Sequence of chain 1.E:
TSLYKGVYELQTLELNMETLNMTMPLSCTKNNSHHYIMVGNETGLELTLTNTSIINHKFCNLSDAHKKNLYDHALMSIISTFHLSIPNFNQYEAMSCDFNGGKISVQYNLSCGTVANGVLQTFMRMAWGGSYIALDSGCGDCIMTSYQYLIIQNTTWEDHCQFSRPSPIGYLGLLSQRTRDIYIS

Binding-site contacts:
Ligand atom O6 contacts residue GLN218 of chain 1.E at 4.2 Å.
Ligand atom C3 contacts residue SER216 of chain 1.E at 3.8 Å.
Ligand atom C8 contacts residue TYR217 of chain 1.E at 3.6 Å (hydrophobic).
Ligand atom C6 contacts residue GLN218 of chain 1.E at 4.0 Å.
Ligand atom C7 contacts residue ASN109 of chain 1.E at 3.3 Å.
Ligand atom C5 contacts residue SER216 of chain 1.E at 3.7 Å.
Ligand atom C8 contacts residue ASN109 of chain 1.E at 4.5 Å.
Ligand atom C2 contacts residue SER216 of chain 1.E at 4.3 Å.
Ligand atom O5 contacts residue GLN218 of chain 1.E at 3.6 Å (h-bond).
Ligand atom O5 contacts residue SER216 of chain 1.E at 4.0 Å.
Ligand atom O7 contacts residue ASN109 of chain 1.E at 3.3 Å (h-bond).
Ligand atom C1 contacts residue SER216 of chain 1.E at 3.6 Å.
Ligand atom C1 contacts residue ASN109 of chain 1.E at 1.4 Å.
Ligand atom C2 contacts residue ASN109 of chain 1.E at 2.5 Å.
Ligand atom C3 contacts residue ASN109 of chain 1.E at 3.8 Å.
Ligand atom C4 contacts residue SER216 of chain 1.E at 4.4 Å.
Ligand atom C4 contacts residue ASN109 of chain 1.E at 4.2 Å.
Ligand atom N2 contacts residue SER216 of chain 1.E at 4.3 Å.
Ligand atom O4 contacts residue SER216 of chain 1.E at 4.4 Å.
Ligand atom C5 contacts residue GLN218 of chain 1.E at 4.3 Å.
Ligand atom N2 contacts residue ASN109 of chain 1.E at 3.0 Å (h-bond).
Ligand atom O3 contacts residue SER216 of chain 1.E at 4.2 Å.
Ligand atom O5 contacts residue ASN109 of chain 1.E at 2.4 Å (h-bond).
Ligand atom C5 contacts residue ASN109 of chain 1.E at 3.7 Å.
Ligand atom C1 contacts residue GLN218 of chain 1.E at 4.3 Å.

This protein binds this small molecule.
Small molecule (SMILES): CC(=O)N[C@H]1[C@H](O[C@H]2[C@H](O)[C@@H](NC(C)=O)CO[C@@H]2CO)O[C@H](CO)[C@@H](O)[C@@H]1O